Binding-site contacts:
Ligand atom O2' contacts residue ASP251 of chain 2.C at 2.5 Å (salt-bridge).
Ligand atom N3 contacts residue ILE213 of chain 2.C at 3.6 Å.
Ligand atom N7 contacts residue GLU301 of chain 2.C at 3.1 Å (salt-bridge).
Ligand atom O4' contacts residue GLN217 of chain 2.C at 3.4 Å (h-bond).
Ligand atom O6 contacts residue THR214 of chain 2.C at 3.2 Å (h-bond).
Ligand atom O3P contacts residue ARG275 of chain 2.C at 2.7 Å (salt-bridge).
Ligand atom O3P contacts residue GLN217 of chain 2.C at 3.6 Å (h-bond).
Ligand atom O5' contacts residue GLY252 of chain 2.C at 3.1 Å.
Ligand atom O3P contacts residue GLY274 of chain 2.C at 3.4 Å.
Ligand atom O6 contacts residue GLY300 of chain 2.C at 3.4 Å.
Ligand atom C5 contacts residue ILE213 of chain 2.C at 3.5 Å (hydrophobic).
Ligand atom O6 contacts residue ARG215 of chain 2.C at 3.4 Å (salt-bridge).
Ligand atom C5' contacts residue GLN217 of chain 2.C at 3.4 Å.
Ligand atom O2P contacts residue GLY252 of chain 2.C at 3.4 Å.
Ligand atom O3' contacts residue ALA58 of chain 2.C at 3.5 Å.
Ligand atom C4 contacts residue ILE213 of chain 2.C at 3.4 Å (hydrophobic).
Ligand atom O1P contacts residue ARG275 of chain 2.C at 2.6 Å (salt-bridge).
Ligand atom C2' contacts residue ASP251 of chain 2.C at 3.7 Å.
Ligand atom P contacts residue GLY253 of chain 2.C at 3.7 Å.
Ligand atom N1 contacts residue THR214 of chain 2.C at 2.4 Å (h-bond).
Ligand atom O3' contacts residue ASP251 of chain 2.C at 2.5 Å (salt-bridge).
Ligand atom C6 contacts residue GLY302 of chain 2.C at 3.7 Å.
Ligand atom O2P contacts residue LEU273 of chain 2.C at 3.5 Å.
Ligand atom C2 contacts residue GLU216 of chain 2.C at 3.3 Å.
Ligand atom N7 contacts residue GLY300 of chain 2.C at 3.6 Å.
Ligand atom N1 contacts residue ARG215 of chain 2.C at 3.3 Å (salt-bridge).
Ligand atom C8 contacts residue MET60 of chain 2.C at 3.7 Å (hydrophobic).
Ligand atom P contacts residue GLY274 of chain 2.C at 3.6 Å.
Ligand atom C6 contacts residue THR214 of chain 2.C at 3.1 Å.
Ligand atom C4' contacts residue ASP251 of chain 2.C at 3.5 Å.
Ligand atom O1P contacts residue GLY253 of chain 2.C at 3.1 Å (h-bond).
Ligand atom C2 contacts residue THR214 of chain 2.C at 3.1 Å.
Ligand atom O2P contacts residue GLY253 of chain 2.C at 3.7 Å.
Ligand atom N1 contacts residue GLU216 of chain 2.C at 3.3 Å (salt-bridge).
Ligand atom O6 contacts residue GLU301 of chain 2.C at 3.2 Å (salt-bridge).
Ligand atom O2P contacts residue ARG275 of chain 2.C at 3.6 Å.
Ligand atom C3' contacts residue ASP251 of chain 2.C at 3.4 Å.
Ligand atom O2P contacts residue GLY274 of chain 2.C at 2.7 Å (h-bond).
Ligand atom O6 contacts residue GLY302 of chain 2.C at 2.7 Å (h-bond).
Ligand atom N9 contacts residue ILE213 of chain 2.C at 3.7 Å.

The protein below binds the small molecule below.
Small molecule (SMILES): O=c1[nH]cnc2c1ncn2[C@@H]1O[C@H](COP(=O)(O)O)[C@@H](O)[C@H]1O

Sequence of chain 2.C:
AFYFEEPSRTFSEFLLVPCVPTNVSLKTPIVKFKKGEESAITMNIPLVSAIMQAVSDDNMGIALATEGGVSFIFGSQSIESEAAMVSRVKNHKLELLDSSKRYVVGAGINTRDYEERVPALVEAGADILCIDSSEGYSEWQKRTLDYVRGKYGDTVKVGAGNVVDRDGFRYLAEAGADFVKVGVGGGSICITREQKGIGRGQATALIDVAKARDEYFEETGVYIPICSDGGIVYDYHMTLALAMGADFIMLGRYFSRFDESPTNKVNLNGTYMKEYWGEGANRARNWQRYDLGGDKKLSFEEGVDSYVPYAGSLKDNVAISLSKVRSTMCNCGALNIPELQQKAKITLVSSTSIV